A protein and the small-molecule ligand that binds it are described below.
Small molecule (SMILES): C[C@](O)(COc1c(F)c(F)c(F)c(F)c1F)C(=O)Nc1ccc([N+](=O)[O-])c(C(F)(F)F)c1

Binding-site contacts:
Ligand atom C19 contacts residue TRP71 of chain 1.A at 3.2 Å (hydrophobic).
Ligand atom C18 contacts residue TRP71 of chain 1.A at 3.5 Å (hydrophobic).
Ligand atom F18 contacts residue MET75 of chain 1.A at 3.7 Å.
Ligand atom F20 contacts residue VAL233 of chain 1.A at 3.6 Å.
Ligand atom F17 contacts residue MET75 of chain 1.A at 3.6 Å.
Ligand atom O2 contacts residue ARG82 of chain 1.A at 3.1 Å (salt-bridge).
Ligand atom N9 contacts residue LEU34 of chain 1.A at 3.2 Å (h-bond).
Ligand atom O11 contacts residue ASN35 of chain 1.A at 2.7 Å (h-bond).
Ligand atom F1 contacts residue LEU203 of chain 1.A at 3.4 Å.
Ligand atom O11 contacts residue LEU34 of chain 1.A at 3.0 Å (h-bond).
Ligand atom C1 contacts residue LEU34 of chain 1.A at 3.4 Å (hydrophobic).
Ligand atom F3 contacts residue MET79 of chain 1.A at 3.5 Å.
Ligand atom F21 contacts residue ILE229 of chain 1.A at 3.3 Å.
Ligand atom C3 contacts residue PHE94 of chain 1.A at 3.6 Å (hydrophobic).
Ligand atom C2 contacts residue GLN41 of chain 1.A at 3.2 Å.
Ligand atom C12 contacts residue ASN35 of chain 1.A at 3.7 Å.
Ligand atom F21 contacts residue MET225 of chain 1.A at 3.4 Å.
Ligand atom O14 contacts residue MET225 of chain 1.A at 3.2 Å.
Ligand atom F21 contacts residue THR207 of chain 1.A at 3.4 Å.
Ligand atom C19 contacts residue MET72 of chain 1.A at 3.7 Å (hydrophobic).
Ligand atom F19 contacts residue MET72 of chain 1.A at 3.1 Å.
Ligand atom C18 contacts residue MET72 of chain 1.A at 3.5 Å (hydrophobic).
Ligand atom F3 contacts residue PHE94 of chain 1.A at 3.5 Å.
Ligand atom O2 contacts residue GLN41 of chain 1.A at 2.8 Å (h-bond).
Ligand atom O2 contacts residue PHE94 of chain 1.A at 3.3 Å (h-bond).
Ligand atom F18 contacts residue MET72 of chain 1.A at 3.2 Å.
Ligand atom O1 contacts residue MET79 of chain 1.A at 3.0 Å.
Ligand atom F20 contacts residue TRP71 of chain 1.A at 3.7 Å.
Ligand atom C13 contacts residue THR207 of chain 1.A at 3.5 Å.
Ligand atom F18 contacts residue TRP71 of chain 1.A at 3.4 Å.
Ligand atom C12 contacts residue THR207 of chain 1.A at 3.6 Å.
Ligand atom C20 contacts residue TRP71 of chain 1.A at 3.4 Å (hydrophobic).
Ligand atom O1 contacts residue MET75 of chain 1.A at 3.0 Å (h-bond).
Ligand atom C2 contacts residue LEU37 of chain 1.A at 3.6 Å (hydrophobic).
Ligand atom C3 contacts residue GLN41 of chain 1.A at 3.8 Å.
Ligand atom C11 contacts residue ASN35 of chain 1.A at 3.6 Å.
Ligand atom F2 contacts residue VAL76 of chain 1.A at 3.2 Å.
Ligand atom F19 contacts residue TRP71 of chain 1.A at 3.2 Å.
Ligand atom F2 contacts residue MET75 of chain 1.A at 3.2 Å.
Ligand atom N8 contacts residue GLN41 of chain 1.A at 3.6 Å.

Sequence of chain 1.A:
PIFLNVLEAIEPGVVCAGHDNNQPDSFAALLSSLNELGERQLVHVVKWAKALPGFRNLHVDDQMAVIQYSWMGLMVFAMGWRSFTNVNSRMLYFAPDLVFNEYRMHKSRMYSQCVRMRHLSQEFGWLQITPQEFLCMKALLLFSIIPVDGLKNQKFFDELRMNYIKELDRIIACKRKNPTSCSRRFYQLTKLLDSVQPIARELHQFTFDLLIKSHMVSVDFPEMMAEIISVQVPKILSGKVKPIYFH